Sequence of chain 1.D:
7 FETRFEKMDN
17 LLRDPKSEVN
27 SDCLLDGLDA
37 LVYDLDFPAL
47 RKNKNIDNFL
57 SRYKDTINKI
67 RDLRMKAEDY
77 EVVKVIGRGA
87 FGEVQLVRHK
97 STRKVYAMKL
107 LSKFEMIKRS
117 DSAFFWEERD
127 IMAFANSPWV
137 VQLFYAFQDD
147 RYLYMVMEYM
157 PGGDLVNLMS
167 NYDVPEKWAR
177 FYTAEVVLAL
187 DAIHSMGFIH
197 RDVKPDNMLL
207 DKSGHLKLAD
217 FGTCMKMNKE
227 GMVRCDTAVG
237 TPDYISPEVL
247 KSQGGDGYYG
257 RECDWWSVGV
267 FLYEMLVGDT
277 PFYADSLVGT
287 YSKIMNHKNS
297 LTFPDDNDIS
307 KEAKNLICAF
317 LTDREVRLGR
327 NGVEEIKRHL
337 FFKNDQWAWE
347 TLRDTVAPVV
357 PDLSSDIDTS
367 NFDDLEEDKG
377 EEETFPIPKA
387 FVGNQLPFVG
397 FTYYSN

A small-molecule ligand and the protein it binds are described below.
Small molecule (SMILES): O=C1N=CCc2cc(NC(=O)[C@@H]3CNC[C@H]3c3ccc(Cl)cc3)c(Cl)cc21

Binding-site contacts:
Ligand atom N15 contacts residue ASP202 of chain 1.D at 3.8 Å.
Ligand atom C8 contacts residue VAL90 of chain 1.D at 3.8 Å (hydrophobic).
Ligand atom C10 contacts residue VAL90 of chain 1.D at 3.8 Å (hydrophobic).
Ligand atom C20 contacts residue ASP216 of chain 1.D at 3.7 Å.
Ligand atom C1 contacts residue MET153 of chain 1.D at 3.6 Å (hydrophobic).
Ligand atom C22 contacts residue GLY85 of chain 1.D at 3.2 Å.
Ligand atom C21 contacts residue GLY85 of chain 1.D at 3.6 Å.
Ligand atom C14 contacts residue ASP202 of chain 1.D at 3.0 Å.
Ligand atom C5 contacts residue LEU205 of chain 1.D at 3.7 Å (hydrophobic).
Ligand atom N2 contacts residue ALA103 of chain 1.D at 3.3 Å.
Ligand atom C22 contacts residue ARG84 of chain 1.D at 3.3 Å.
Ligand atom C9 contacts residue VAL90 of chain 1.D at 3.5 Å (hydrophobic).
Ligand atom N2 contacts residue MET156 of chain 1.D at 3.8 Å.
Ligand atom C23 contacts residue ARG84 of chain 1.D at 3.1 Å.
Ligand atom C1 contacts residue VAL137 of chain 1.D at 3.6 Å (hydrophobic).
Ligand atom C23 contacts residue VAL90 of chain 1.D at 3.8 Å (hydrophobic).
Ligand atom C22 contacts residue GLU89 of chain 1.D at 3.7 Å.
Ligand atom C3 contacts residue ALA103 of chain 1.D at 3.4 Å (hydrophobic).
Ligand atom N11 contacts residue VAL90 of chain 1.D at 3.6 Å.
Ligand atom C13 contacts residue ASP216 of chain 1.D at 3.8 Å.
Ligand atom C19 contacts residue ASP216 of chain 1.D at 3.5 Å.
Ligand atom C22 contacts residue VAL90 of chain 1.D at 3.6 Å (hydrophobic).
Ligand atom CL24 contacts residue LYS105 of chain 1.D at 3.4 Å.
Ligand atom CL24 contacts residue GLU89 of chain 1.D at 3.5 Å.
Ligand atom O27 contacts residue ASP202 of chain 1.D at 3.6 Å.
Ligand atom O25 contacts residue TYR155 of chain 1.D at 3.8 Å.
Ligand atom N2 contacts residue GLU154 of chain 1.D at 3.5 Å (salt-bridge).
Ligand atom C18 contacts residue ARG84 of chain 1.D at 3.7 Å.
Ligand atom O25 contacts residue ALA103 of chain 1.D at 3.3 Å.
Ligand atom CL24 contacts residue GLY88 of chain 1.D at 3.7 Å.
Ligand atom CL26 contacts residue ILE82 of chain 1.D at 3.7 Å.
Ligand atom C23 contacts residue GLY85 of chain 1.D at 3.6 Å.
Ligand atom C4 contacts residue MET153 of chain 1.D at 3.6 Å (hydrophobic).
Ligand atom C16 contacts residue ARG84 of chain 1.D at 3.8 Å.
Ligand atom C7 contacts residue LEU205 of chain 1.D at 3.6 Å (hydrophobic).
Ligand atom CL26 contacts residue GLY83 of chain 1.D at 3.7 Å.
Ligand atom C6 contacts residue LEU205 of chain 1.D at 3.5 Å (hydrophobic).
Ligand atom O25 contacts residue MET156 of chain 1.D at 3.4 Å (h-bond).
Ligand atom O25 contacts residue ILE82 of chain 1.D at 3.7 Å.
Ligand atom C7 contacts residue ILE82 of chain 1.D at 3.7 Å (hydrophobic).